Sequence of chain 3.C:
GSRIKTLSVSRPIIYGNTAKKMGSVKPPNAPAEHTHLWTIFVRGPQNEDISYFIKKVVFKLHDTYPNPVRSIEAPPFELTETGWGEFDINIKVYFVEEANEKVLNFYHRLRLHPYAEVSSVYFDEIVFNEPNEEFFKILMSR

A small-molecule ligand and the protein it binds are described below.
Small molecule (SMILES): CC(=O)NCCCC[C@H](N)C(=O)N[C@@H](CO)C(=O)N[C@@H](C)C(=O)N1CCC[C@H]1C(=O)N[C@@H](C)C=O

Binding-site contacts:
Ligand atom CB contacts residue HIS116 of chain 3.C at 3.7 Å.
Ligand atom CE contacts residue TRP87 of chain 3.C at 3.7 Å (hydrophobic).
Ligand atom CE contacts residue THR67 of chain 3.C at 3.8 Å.
Ligand atom O contacts residue PRO117 of chain 3.C at 3.4 Å.
Ligand atom N contacts residue GLU89 of chain 3.C at 3.0 Å (salt-bridge).
Ligand atom CH3 contacts residue TYR68 of chain 3.C at 3.3 Å (hydrophobic).
Ligand atom OH contacts residue GLY88 of chain 3.C at 3.0 Å (h-bond).
Ligand atom CB contacts residue HIS65 of chain 3.C at 3.6 Å.
Ligand atom CH contacts residue TRP87 of chain 3.C at 3.3 Å (hydrophobic).
Ligand atom N contacts residue TRP87 of chain 3.C at 3.8 Å.
Ligand atom OH contacts residue TYR68 of chain 3.C at 3.6 Å (h-bond).
Ligand atom CB contacts residue GLU89 of chain 3.C at 3.9 Å.
Ligand atom CA contacts residue GLU89 of chain 3.C at 3.3 Å.
Ligand atom CA contacts residue TRP87 of chain 3.C at 3.5 Å (hydrophobic).
Ligand atom CE contacts residue PHE90 of chain 3.C at 3.8 Å (hydrophobic).
Ligand atom C contacts residue GLY88 of chain 3.C at 3.7 Å.
Ligand atom C contacts residue GLU89 of chain 3.C at 3.8 Å.
Ligand atom CD contacts residue TRP87 of chain 3.C at 3.3 Å (hydrophobic).
Ligand atom CG contacts residue HIS39 of chain 3.C at 3.8 Å.
Ligand atom CH3 contacts residue TRP87 of chain 3.C at 3.7 Å (hydrophobic).
Ligand atom OH contacts residue TRP87 of chain 3.C at 2.4 Å (h-bond).
Ligand atom O contacts residue GLU89 of chain 3.C at 2.7 Å (salt-bridge).
Ligand atom C contacts residue GLU89 of chain 3.C at 3.6 Å.
Ligand atom OH contacts residue GLY86 of chain 3.C at 3.2 Å.
Ligand atom O contacts residue GLY88 of chain 3.C at 3.2 Å.
Ligand atom CH contacts residue TYR68 of chain 3.C at 3.5 Å (hydrophobic).
Ligand atom CH3 contacts residue HIS37 of chain 3.C at 3.5 Å.
Ligand atom CB contacts residue LEU115 of chain 3.C at 3.8 Å (hydrophobic).
Ligand atom NZ contacts residue THR67 of chain 3.C at 3.0 Å (h-bond).
Ligand atom CD contacts residue TRP87 of chain 3.C at 3.8 Å (hydrophobic).
Ligand atom CB contacts residue GLU89 of chain 3.C at 3.8 Å.
Ligand atom N contacts residue HIS116 of chain 3.C at 3.7 Å.
Ligand atom NZ contacts residue TRP87 of chain 3.C at 3.6 Å (h-bond).
Ligand atom CB contacts residue TRP87 of chain 3.C at 3.8 Å (hydrophobic).
Ligand atom CD contacts residue THR67 of chain 3.C at 3.5 Å.
Ligand atom CG contacts residue TRP87 of chain 3.C at 3.6 Å (hydrophobic).
Ligand atom CG contacts residue GLU89 of chain 3.C at 3.6 Å.
Ligand atom CE contacts residue GLY88 of chain 3.C at 3.8 Å.
Ligand atom O contacts residue HIS116 of chain 3.C at 3.5 Å.
Ligand atom CD contacts residue HIS65 of chain 3.C at 3.7 Å.